A protein and the small-molecule ligand that binds it are described below.
Small molecule (SMILES): CC(=O)N[C@@H]1[C@@H](O)[C@H](O)[C@@H](CO)O[C@H]1O

Sequence of chain 1.A:
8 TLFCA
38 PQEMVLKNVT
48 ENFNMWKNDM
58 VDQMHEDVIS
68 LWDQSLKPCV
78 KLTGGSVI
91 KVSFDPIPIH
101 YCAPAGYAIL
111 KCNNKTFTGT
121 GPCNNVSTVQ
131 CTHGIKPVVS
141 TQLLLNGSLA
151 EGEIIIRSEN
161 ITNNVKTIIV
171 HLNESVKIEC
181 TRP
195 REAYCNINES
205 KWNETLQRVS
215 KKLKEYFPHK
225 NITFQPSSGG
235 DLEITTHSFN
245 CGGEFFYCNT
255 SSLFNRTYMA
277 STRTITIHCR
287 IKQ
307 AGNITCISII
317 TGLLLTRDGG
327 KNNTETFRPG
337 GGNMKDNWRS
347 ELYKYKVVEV

Binding-site contacts:
Ligand atom C6 contacts residue ASN125 of chain 1.A at 4.2 Å.
Ligand atom O6 contacts residue VAL42 of chain 1.A at 4.0 Å.
Ligand atom C2 contacts residue ASN125 of chain 1.A at 2.5 Å.
Ligand atom C4 contacts residue ASN125 of chain 1.A at 4.2 Å.
Ligand atom O5 contacts residue ASN125 of chain 1.A at 2.4 Å (h-bond).
Ligand atom N2 contacts residue ASN125 of chain 1.A at 3.0 Å (h-bond).
Ligand atom C3 contacts residue ASN125 of chain 1.A at 3.8 Å.
Ligand atom O7 contacts residue ASN125 of chain 1.A at 3.7 Å.
Ligand atom C1 contacts residue ASN125 of chain 1.A at 1.4 Å.
Ligand atom C5 contacts residue ASN125 of chain 1.A at 3.6 Å.
Ligand atom C7 contacts residue ASN125 of chain 1.A at 3.6 Å.
Ligand atom O5 contacts residue ASN113 of chain 1.A at 4.5 Å.
Ligand atom C6 contacts residue VAL42 of chain 1.A at 3.6 Å (hydrophobic).